This protein binds this small molecule.
Small molecule (SMILES): CCc1nc2ccc(OC)cc2nc1O[C@@H]1C[C@@H](C(=O)N[C@]2(C(=O)NS(=O)(=O)C3CC3)C[C@H]2CC)N(C(=O)[C@@H](NC(=O)OC(C)(C)C)C(C)(C)C)C1

Sequence of chain 1.C:
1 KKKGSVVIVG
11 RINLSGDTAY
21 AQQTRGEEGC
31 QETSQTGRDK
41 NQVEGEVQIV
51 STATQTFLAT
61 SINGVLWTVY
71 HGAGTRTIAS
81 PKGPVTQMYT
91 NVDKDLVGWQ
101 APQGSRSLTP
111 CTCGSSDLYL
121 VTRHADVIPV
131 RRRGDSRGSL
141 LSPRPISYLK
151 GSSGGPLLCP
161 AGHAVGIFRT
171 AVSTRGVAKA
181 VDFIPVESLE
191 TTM

Binding-site contacts:
Ligand atom C04 contacts residue PHE168 of chain 1.C at 3.2 Å (hydrophobic).
Ligand atom C40 contacts residue HIS71 of chain 1.C at 3.4 Å.
Ligand atom N46 contacts residue SER153 of chain 1.C at 3.2 Å (h-bond).
Ligand atom C50 contacts residue HIS71 of chain 1.C at 3.5 Å.
Ligand atom C44 contacts residue SER153 of chain 1.C at 3.2 Å.
Ligand atom O45 contacts residue GLY151 of chain 1.C at 3.1 Å (h-bond).
Ligand atom N17 contacts residue ALA171 of chain 1.C at 2.5 Å (h-bond).
Ligand atom O20 contacts residue ALA171 of chain 1.C at 3.1 Å (h-bond).
Ligand atom N41 contacts residue HIS71 of chain 1.C at 3.5 Å.
Ligand atom N34 contacts residue ASP95 of chain 1.C at 3.3 Å.
Ligand atom C31 contacts residue ASP95 of chain 1.C at 3.5 Å.
Ligand atom C32 contacts residue THR170 of chain 1.C at 3.2 Å.
Ligand atom C18 contacts residue ALA171 of chain 1.C at 3.2 Å (hydrophobic).
Ligand atom C35 contacts residue ASP95 of chain 1.C at 3.4 Å.
Ligand atom N06 contacts residue HIS71 of chain 1.C at 3.4 Å.
Ligand atom N46 contacts residue HIS71 of chain 1.C at 3.0 Å (h-bond).
Ligand atom O48 contacts residue GLY151 of chain 1.C at 3.3 Å (h-bond).
Ligand atom O45 contacts residue LEU149 of chain 1.C at 3.5 Å (h-bond).
Ligand atom O15 contacts residue THR170 of chain 1.C at 3.4 Å.
Ligand atom C01 contacts residue LYS150 of chain 1.C at 3.5 Å.
Ligand atom C52 contacts residue PHE57 of chain 1.C at 3.5 Å (hydrophobic).
Ligand atom O49 contacts residue SER153 of chain 1.C at 3.0 Å (h-bond).
Ligand atom O45 contacts residue SER153 of chain 1.C at 3.4 Å (h-bond).
Ligand atom C05 contacts residue SER153 of chain 1.C at 3.5 Å.
Ligand atom O15 contacts residue ALA171 of chain 1.C at 2.7 Å (h-bond).
Ligand atom C24 contacts residue SER173 of chain 1.C at 3.3 Å.
Ligand atom N17 contacts residue THR170 of chain 1.C at 3.4 Å.
Ligand atom C36 contacts residue VAL92 of chain 1.C at 3.2 Å (hydrophobic).
Ligand atom C39 contacts residue HIS71 of chain 1.C at 3.4 Å.
Ligand atom C09 contacts residue HIS71 of chain 1.C at 3.4 Å.
Ligand atom S47 contacts residue SER153 of chain 1.C at 3.4 Å (h-bond).
Ligand atom N06 contacts residue ARG169 of chain 1.C at 2.9 Å (salt-bridge).
Ligand atom O45 contacts residue LYS150 of chain 1.C at 3.4 Å.
Ligand atom C07 contacts residue HIS71 of chain 1.C at 3.5 Å.
Ligand atom C02 contacts residue LEU149 of chain 1.C at 3.4 Å (hydrophobic).
Ligand atom C10 contacts residue HIS71 of chain 1.C at 3.3 Å.
Ligand atom C01 contacts residue ILE146 of chain 1.C at 3.5 Å (hydrophobic).
Ligand atom C36 contacts residue ASP95 of chain 1.C at 3.4 Å.
Ligand atom C37 contacts residue VAL92 of chain 1.C at 3.5 Å (hydrophobic).
Ligand atom O49 contacts residue GLY151 of chain 1.C at 3.0 Å (h-bond).